Sequence of chain 1.A:
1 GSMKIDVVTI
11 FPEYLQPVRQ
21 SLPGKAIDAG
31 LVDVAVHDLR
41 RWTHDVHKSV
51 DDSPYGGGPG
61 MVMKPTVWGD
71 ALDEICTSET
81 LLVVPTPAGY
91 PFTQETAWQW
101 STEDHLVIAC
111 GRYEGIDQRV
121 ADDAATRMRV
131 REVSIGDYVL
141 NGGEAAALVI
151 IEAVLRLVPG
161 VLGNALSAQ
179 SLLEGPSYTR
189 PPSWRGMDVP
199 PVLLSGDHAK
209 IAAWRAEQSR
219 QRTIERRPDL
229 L

Binding-site contacts:
Ligand atom N14 contacts residue GLY142 of chain 1.B at 3.7 Å.
Ligand atom C09 contacts residue GLY143 of chain 1.B at 3.7 Å.
Ligand atom N03 contacts residue VAL139 of chain 1.B at 3.7 Å.
Ligand atom N31 contacts residue SER134 of chain 1.B at 3.7 Å.
Ligand atom C13 contacts residue TYR113 of chain 1.B at 3.4 Å (hydrophobic).
Ligand atom N03 contacts residue TYR138 of chain 1.B at 2.6 Å (h-bond).
Ligand atom C15 contacts residue LEU140 of chain 1.B at 3.2 Å (hydrophobic).
Ligand atom C23 contacts residue SER167 of chain 1.A at 3.4 Å.
Ligand atom C15 contacts residue TYR113 of chain 1.B at 3.5 Å (hydrophobic).
Ligand atom C10 contacts residue PRO85 of chain 1.B at 3.3 Å (hydrophobic).
Ligand atom C08 contacts residue GLY142 of chain 1.B at 3.6 Å.
Ligand atom N01 contacts residue ILE135 of chain 1.B at 3.7 Å.
Ligand atom C23 contacts residue GLN169 of chain 1.A at 3.1 Å.
Ligand atom C11 contacts residue PRO85 of chain 1.B at 3.7 Å (hydrophobic).
Ligand atom N01 contacts residue TYR138 of chain 1.B at 3.5 Å (h-bond).
Ligand atom C12 contacts residue GLY111 of chain 1.B at 3.3 Å.
Ligand atom C16 contacts residue TYR113 of chain 1.B at 3.5 Å (hydrophobic).
Ligand atom N31 contacts residue PRO85 of chain 1.B at 3.5 Å.
Ligand atom N18 contacts residue GLU114 of chain 1.B at 3.5 Å (salt-bridge).
Ligand atom N31 contacts residue ILE135 of chain 1.B at 3.7 Å.
Ligand atom C15 contacts residue ASN141 of chain 1.B at 3.6 Å.
Ligand atom C06 contacts residue PRO87 of chain 1.B at 3.6 Å (hydrophobic).
Ligand atom N31 contacts residue THR86 of chain 1.B at 3.4 Å (h-bond).
Ligand atom C30 contacts residue THR86 of chain 1.B at 3.7 Å.
Ligand atom N03 contacts residue LEU140 of chain 1.B at 3.5 Å (h-bond).
Ligand atom C09 contacts residue GLY142 of chain 1.B at 3.7 Å.
Ligand atom C26 contacts residue GLU114 of chain 1.B at 3.1 Å.
Ligand atom C02 contacts residue TYR138 of chain 1.B at 3.4 Å (hydrophobic).
Ligand atom C22 contacts residue SER167 of chain 1.A at 3.1 Å.
Ligand atom C07 contacts residue LEU140 of chain 1.B at 3.6 Å (hydrophobic).
Ligand atom N04 contacts residue LEU140 of chain 1.B at 3.1 Å (h-bond).
Ligand atom C11 contacts residue THR86 of chain 1.B at 3.7 Å.
Ligand atom N31 contacts residue VAL133 of chain 1.B at 3.5 Å (h-bond).
Ligand atom N31 contacts residue ALA146 of chain 1.B at 3.5 Å.
Ligand atom N01 contacts residue GLY136 of chain 1.B at 2.9 Å (h-bond).
Ligand atom N01 contacts residue SER134 of chain 1.B at 3.1 Å (h-bond).
Ligand atom C27 contacts residue PRO87 of chain 1.B at 3.7 Å (hydrophobic).
Ligand atom C19 contacts residue GLU114 of chain 1.B at 2.9 Å.
Ligand atom C10 contacts residue GLY143 of chain 1.B at 3.5 Å.
Ligand atom C24 contacts residue GLN169 of chain 1.A at 3.7 Å.

A protein and the small-molecule ligand that binds it are described below.
Small molecule (SMILES): N#Cc1c(-c2ccc3ccn(C[C@@H]4CCCN(Cc5ccccc5)C4)c3c2)n[nH]c1N

Sequence of chain 1.B:
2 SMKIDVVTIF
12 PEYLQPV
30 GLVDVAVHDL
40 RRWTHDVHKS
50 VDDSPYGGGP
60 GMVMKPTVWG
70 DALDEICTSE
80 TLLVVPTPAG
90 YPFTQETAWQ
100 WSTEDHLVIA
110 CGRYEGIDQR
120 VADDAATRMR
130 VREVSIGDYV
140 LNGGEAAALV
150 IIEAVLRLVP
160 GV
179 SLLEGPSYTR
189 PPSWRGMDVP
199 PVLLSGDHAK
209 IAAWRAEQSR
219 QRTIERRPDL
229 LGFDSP